Sequence of chain 1.C:
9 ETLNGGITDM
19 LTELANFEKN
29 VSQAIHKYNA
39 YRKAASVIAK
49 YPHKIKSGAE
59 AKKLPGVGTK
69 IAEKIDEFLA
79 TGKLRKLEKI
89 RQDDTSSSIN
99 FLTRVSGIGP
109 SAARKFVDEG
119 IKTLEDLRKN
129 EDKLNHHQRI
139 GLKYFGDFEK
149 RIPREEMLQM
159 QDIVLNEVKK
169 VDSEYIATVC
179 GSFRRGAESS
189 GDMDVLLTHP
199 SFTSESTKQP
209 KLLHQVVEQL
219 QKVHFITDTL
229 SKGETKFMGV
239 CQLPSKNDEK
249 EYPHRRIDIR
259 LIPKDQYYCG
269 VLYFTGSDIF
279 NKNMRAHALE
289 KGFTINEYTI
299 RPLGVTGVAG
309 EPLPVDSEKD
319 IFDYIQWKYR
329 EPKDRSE

Binding-site contacts:
Ligand atom O2 contacts residue DA7 of chain 1.A at 2.9 Å (h-bond).
Ligand atom OP1 contacts residue VAL103 of chain 1.C at 3.2 Å (h-bond).
Ligand atom N2 contacts residue DC1 of chain 1.A at 2.5 Å (h-bond).
Ligand atom C6 contacts residue DA2 of chain 1.A at 3.2 Å.
Ligand atom O2 contacts residue DA2 of chain 1.A at 3.2 Å.
Ligand atom N1 contacts residue DT3 of chain 1.A at 2.8 Å (h-bond).
Ligand atom C4 contacts residue DA5 of chain 1.A at 3.0 Å.
Ligand atom N1 contacts residue DT4 of chain 1.A at 2.3 Å (h-bond).
Ligand atom O4 contacts residue DA5 of chain 1.A at 2.6 Å (h-bond).
Ligand atom N3 contacts residue DA2 of chain 1.A at 2.7 Å (h-bond).
Ligand atom C2 contacts residue DT3 of chain 1.A at 3.1 Å.
Ligand atom P contacts residue GLY107 of chain 1.C at 3.3 Å.
Ligand atom N4 contacts residue DG6 of chain 1.A at 2.9 Å (h-bond).
Ligand atom N6 contacts residue DA2 of chain 1.A at 2.7 Å (h-bond).
Ligand atom N6 contacts residue DT4 of chain 1.A at 2.5 Å (h-bond).
Ligand atom OP1 contacts residue GLY105 of chain 1.C at 2.4 Å (h-bond).
Ligand atom OP2 contacts residue SER109 of chain 1.C at 2.8 Å.
Ligand atom C2 contacts residue DT4 of chain 1.A at 2.8 Å.
Ligand atom OP1 contacts residue ARG254 of chain 1.C at 3.0 Å (salt-bridge).
Ligand atom OP2 contacts residue BA1 of chain 1.E at 2.8 Å.
Ligand atom OP1 contacts residue ALA110 of chain 1.C at 2.6 Å (h-bond).
Ligand atom N4 contacts residue DA5 of chain 1.A at 3.0 Å (h-bond).
Ligand atom O4 contacts residue DA2 of chain 1.A at 3.1 Å (h-bond).
Ligand atom O4 contacts residue DA7 of chain 1.A at 3.1 Å (h-bond).
Ligand atom OP1 contacts residue GLY107 of chain 1.C at 3.1 Å (h-bond).
Ligand atom N3 contacts residue DA7 of chain 1.A at 3.0 Å (h-bond).
Ligand atom C5' contacts residue SER109 of chain 1.C at 3.0 Å.
Ligand atom N1 contacts residue DC1 of chain 1.A at 3.0 Å (h-bond).
Ligand atom O2 contacts residue DG6 of chain 1.A at 3.0 Å (h-bond).
Ligand atom N3 contacts residue DA5 of chain 1.A at 2.5 Å (h-bond).
Ligand atom O3' contacts residue BA1 of chain 1.D at 3.0 Å.
Ligand atom OP1 contacts residue BA1 of chain 1.E at 2.5 Å.
Ligand atom N6 contacts residue DT3 of chain 1.A at 3.1 Å (h-bond).
Ligand atom C4 contacts residue DG6 of chain 1.A at 3.1 Å.
Ligand atom C3' contacts residue BA1 of chain 1.D at 3.0 Å.
Ligand atom C6 contacts residue DT4 of chain 1.A at 3.1 Å.
Ligand atom OP1 contacts residue ILE106 of chain 1.C at 3.1 Å (h-bond).
Ligand atom N3 contacts residue DG6 of chain 1.A at 2.6 Å (h-bond).
Ligand atom O5' contacts residue GLY107 of chain 1.C at 3.0 Å.
Ligand atom P contacts residue BA1 of chain 1.E at 3.1 Å.

The protein below binds the small molecule below.
Small molecule (SMILES): Cc1cn([C@H]2C[C@H](O[P](=O)(O)OC[C@H]3O[C@@H](n4cnc5c(N)ncnc54)C[C@@H]3O[P](=O)(O)OC[C@H]3O[C@@H](n4cnc5c(N)ncnc54)C[C@@H]3O[P](=O)(O)OC[C@H]3O[C@@H](n4cc(C)c(=O)[nH]c4=O)C[C@@H]3O[P](=O)(O)OC[C@H]3O[C@@H](n4cnc5c(=O)nc(N)[nH]c54)C[C@@H]3O)[C@@H](CO[P](=O)(O)O[C@H]3C[C@H](n4ccc(N)nc4=O)O[C@@H]3CO[P](=O)(O)O[C@H]3C[C@H](n4cc(C)c(=O)[nH]c4=O)O[C@@H]3COP(=O)(O)O)O2)c(=O)[nH]c1=O